Sequence of chain 1.A:
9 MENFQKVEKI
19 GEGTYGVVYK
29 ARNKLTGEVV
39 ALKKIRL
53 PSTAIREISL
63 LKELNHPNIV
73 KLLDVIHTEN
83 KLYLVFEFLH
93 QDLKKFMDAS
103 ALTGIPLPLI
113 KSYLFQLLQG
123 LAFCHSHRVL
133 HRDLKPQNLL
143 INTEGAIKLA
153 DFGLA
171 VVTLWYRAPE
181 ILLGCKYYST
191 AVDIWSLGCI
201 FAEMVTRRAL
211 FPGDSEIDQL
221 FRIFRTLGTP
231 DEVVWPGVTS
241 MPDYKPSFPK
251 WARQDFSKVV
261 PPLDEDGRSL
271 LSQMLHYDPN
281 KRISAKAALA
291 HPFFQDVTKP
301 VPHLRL

Binding-site contacts:
Ligand atom C12 contacts residue VAL26 of chain 1.A at 3.8 Å (hydrophobic).
Ligand atom N03 contacts residue VAL72 of chain 1.A at 3.5 Å.
Ligand atom S28 contacts residue ILE18 of chain 1.A at 3.8 Å.
Ligand atom C17 contacts residue GLN93 of chain 1.A at 3.7 Å.
Ligand atom C07 contacts residue LEU91 of chain 1.A at 3.7 Å (hydrophobic).
Ligand atom N01 contacts residue LEU91 of chain 1.A at 3.3 Å (h-bond).
Ligand atom N02 contacts residue LEU91 of chain 1.A at 2.9 Å (h-bond).
Ligand atom N01 contacts residue ALA39 of chain 1.A at 3.7 Å.
Ligand atom S29 contacts residue LYS97 of chain 1.A at 3.8 Å.
Ligand atom N02 contacts residue ILE18 of chain 1.A at 3.6 Å.
Ligand atom C16 contacts residue PHE90 of chain 1.A at 3.8 Å (hydrophobic).
Ligand atom C19 contacts residue ASP94 of chain 1.A at 3.4 Å.
Ligand atom C08 contacts residue ILE18 of chain 1.A at 3.8 Å (hydrophobic).
Ligand atom C21 contacts residue ASP153 of chain 1.A at 3.4 Å.
Ligand atom N02 contacts residue PHE90 of chain 1.A at 3.5 Å.
Ligand atom O27 contacts residue LYS97 of chain 1.A at 3.3 Å (salt-bridge).
Ligand atom C07 contacts residue ILE18 of chain 1.A at 3.8 Å (hydrophobic).
Ligand atom C16 contacts residue HIS92 of chain 1.A at 3.6 Å.
Ligand atom O26 contacts residue ASP94 of chain 1.A at 3.1 Å (salt-bridge).
Ligand atom O26 contacts residue GLN93 of chain 1.A at 3.4 Å.
Ligand atom N01 contacts residue LEU142 of chain 1.A at 3.6 Å.
Ligand atom N04 contacts residue ASP94 of chain 1.A at 2.9 Å (salt-bridge).
Ligand atom C13 contacts residue ASP153 of chain 1.A at 3.7 Å.
Ligand atom C06 contacts residue LEU142 of chain 1.A at 3.2 Å (hydrophobic).
Ligand atom N03 contacts residue GLU89 of chain 1.A at 2.8 Å (salt-bridge).
Ligand atom C05 contacts residue ALA39 of chain 1.A at 3.7 Å (hydrophobic).
Ligand atom C05 contacts residue LEU142 of chain 1.A at 3.3 Å (hydrophobic).
Ligand atom C11 contacts residue VAL26 of chain 1.A at 3.7 Å (hydrophobic).
Ligand atom O26 contacts residue LYS97 of chain 1.A at 3.1 Å.
Ligand atom C24 contacts residue GLN139 of chain 1.A at 3.4 Å.
Ligand atom N03 contacts residue ALA39 of chain 1.A at 3.5 Å.
Ligand atom C12 contacts residue ASP153 of chain 1.A at 3.7 Å.
Ligand atom O25 contacts residue PHE88 of chain 1.A at 3.8 Å.
Ligand atom C16 contacts residue LEU91 of chain 1.A at 3.1 Å (hydrophobic).
Ligand atom S29 contacts residue ASP94 of chain 1.A at 3.6 Å.
Ligand atom C06 contacts residue ALA39 of chain 1.A at 3.4 Å (hydrophobic).
Ligand atom N03 contacts residue LEU142 of chain 1.A at 3.5 Å.
Ligand atom C17 contacts residue HIS92 of chain 1.A at 3.2 Å.
Ligand atom C22 contacts residue ASP153 of chain 1.A at 3.8 Å.
Ligand atom C08 contacts residue LEU91 of chain 1.A at 3.4 Å (hydrophobic).

This protein binds this small molecule.
Small molecule (SMILES): Nc1nc(Nc2ccc(S(N)(=O)=O)cc2)sc1C(=O)c1ccc2ccccc2c1